Sequence of chain 1.A:
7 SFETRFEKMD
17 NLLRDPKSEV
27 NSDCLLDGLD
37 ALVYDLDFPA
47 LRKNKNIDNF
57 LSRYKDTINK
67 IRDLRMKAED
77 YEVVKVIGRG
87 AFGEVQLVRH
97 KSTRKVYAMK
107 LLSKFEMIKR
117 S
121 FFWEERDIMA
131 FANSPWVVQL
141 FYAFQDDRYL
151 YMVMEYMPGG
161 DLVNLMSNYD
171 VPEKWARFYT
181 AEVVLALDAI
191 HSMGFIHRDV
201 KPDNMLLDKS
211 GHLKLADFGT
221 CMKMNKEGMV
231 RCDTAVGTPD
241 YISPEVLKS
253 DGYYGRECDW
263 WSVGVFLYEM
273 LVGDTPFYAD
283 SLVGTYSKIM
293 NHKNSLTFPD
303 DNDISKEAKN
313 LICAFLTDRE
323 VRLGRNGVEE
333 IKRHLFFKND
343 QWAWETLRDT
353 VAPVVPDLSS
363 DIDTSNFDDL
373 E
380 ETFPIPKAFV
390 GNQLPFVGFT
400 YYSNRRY

Binding-site contacts:
Ligand atom C14 contacts residue ALA104 of chain 1.A at 3.8 Å (hydrophobic).
Ligand atom C9 contacts residue ILE83 of chain 1.A at 3.8 Å (hydrophobic).
Ligand atom N7 contacts residue ASP203 of chain 1.A at 3.0 Å (salt-bridge).
Ligand atom N2 contacts residue VAL91 of chain 1.A at 3.7 Å.
Ligand atom C4 contacts residue VAL91 of chain 1.A at 3.7 Å (hydrophobic).
Ligand atom C3 contacts residue ASP217 of chain 1.A at 3.6 Å.
Ligand atom C12 contacts residue GLU155 of chain 1.A at 3.6 Å.
Ligand atom C7 contacts residue VAL91 of chain 1.A at 3.7 Å (hydrophobic).
Ligand atom C3 contacts residue LYS106 of chain 1.A at 3.5 Å.
Ligand atom N4 contacts residue ALA104 of chain 1.A at 3.8 Å.
Ligand atom N1 contacts residue LYS106 of chain 1.A at 2.9 Å (salt-bridge).
Ligand atom C17 contacts residue ILE83 of chain 1.A at 3.7 Å (hydrophobic).
Ligand atom N1 contacts residue ASP217 of chain 1.A at 3.2 Å (salt-bridge).
Ligand atom C11 contacts residue MET154 of chain 1.A at 3.8 Å (hydrophobic).
Ligand atom C17 contacts residue ASP161 of chain 1.A at 3.4 Å.
Ligand atom N4 contacts residue TYR156 of chain 1.A at 3.6 Å.
Ligand atom N5 contacts residue TYR156 of chain 1.A at 3.7 Å.
Ligand atom C14 contacts residue PHE369 of chain 1.A at 3.6 Å (hydrophobic).
Ligand atom N4 contacts residue GLU155 of chain 1.A at 3.7 Å.
Ligand atom N5 contacts residue MET157 of chain 1.A at 3.2 Å (h-bond).
Ligand atom C12 contacts residue ALA104 of chain 1.A at 3.4 Å (hydrophobic).
Ligand atom C2 contacts residue VAL91 of chain 1.A at 3.6 Å (hydrophobic).
Ligand atom C5 contacts residue VAL91 of chain 1.A at 3.5 Å (hydrophobic).
Ligand atom N5 contacts residue GLU155 of chain 1.A at 2.8 Å (salt-bridge).
Ligand atom C15 contacts residue ILE83 of chain 1.A at 3.6 Å (hydrophobic).
Ligand atom C16 contacts residue ASP161 of chain 1.A at 3.8 Å.
Ligand atom N7 contacts residue ASP161 of chain 1.A at 3.4 Å (salt-bridge).
Ligand atom N4 contacts residue MET157 of chain 1.A at 2.8 Å (h-bond).
Ligand atom C1 contacts residue LYS106 of chain 1.A at 3.9 Å.
Ligand atom C10 contacts residue VAL138 of chain 1.A at 3.6 Å (hydrophobic).
Ligand atom C16 contacts residue ASP203 of chain 1.A at 3.9 Å.
Ligand atom C6 contacts residue VAL91 of chain 1.A at 3.9 Å (hydrophobic).
Ligand atom C18 contacts residue ASP161 of chain 1.A at 3.9 Å.
Ligand atom N5 contacts residue ALA104 of chain 1.A at 3.5 Å.
Ligand atom C18 contacts residue LEU206 of chain 1.A at 3.7 Å (hydrophobic).
Ligand atom C13 contacts residue ALA104 of chain 1.A at 3.6 Å (hydrophobic).
Ligand atom C10 contacts residue ALA104 of chain 1.A at 3.8 Å (hydrophobic).
Ligand atom C1 contacts residue ASP217 of chain 1.A at 3.5 Å.
Ligand atom C18 contacts residue ASP203 of chain 1.A at 3.4 Å.
Ligand atom C13 contacts residue LEU206 of chain 1.A at 3.9 Å (hydrophobic).

This small molecule binds to this protein.
Small molecule (SMILES): CC(C)(N)CNc1nc(-c2ccc3[nH]ncc3c2)nc2cnccc12